Binding-site contacts:
Ligand atom C20 contacts residue GLY239 of chain 1.B at 3.5 Å.
Ligand atom C8 contacts residue GLY20 of chain 1.B at 3.3 Å.
Ligand atom F2 contacts residue PHE117 of chain 1.B at 3.2 Å.
Ligand atom C27 contacts residue THR81 of chain 1.B at 3.4 Å.
Ligand atom C22 contacts residue PHE117 of chain 1.B at 3.5 Å (hydrophobic).
Ligand atom O4 contacts residue TYR80 of chain 1.B at 3.6 Å.
Ligand atom N3 contacts residue ASP237 of chain 1.B at 2.7 Å (salt-bridge).
Ligand atom C10 contacts residue GLN82 of chain 1.B at 3.5 Å.
Ligand atom C3 contacts residue GLY239 of chain 1.B at 3.4 Å.
Ligand atom C29 contacts residue GLY43 of chain 1.B at 3.5 Å.
Ligand atom N2 contacts residue THR240 of chain 1.B at 3.6 Å.
Ligand atom F2 contacts residue GLN82 of chain 1.B at 3.5 Å.
Ligand atom C8 contacts residue THR241 of chain 1.B at 3.2 Å.
Ligand atom O1 contacts residue THR241 of chain 1.B at 2.8 Å (h-bond).
Ligand atom O3 contacts residue TYR80 of chain 1.B at 3.6 Å.
Ligand atom C18 contacts residue GLY239 of chain 1.B at 3.5 Å.
Ligand atom C29 contacts residue ASP237 of chain 1.B at 3.3 Å.
Ligand atom O3 contacts residue GLY43 of chain 1.B at 3.2 Å (h-bond).
Ligand atom N3 contacts residue GLY43 of chain 1.B at 2.9 Å (h-bond).
Ligand atom O2 contacts residue THR81 of chain 1.B at 3.2 Å (h-bond).
Ligand atom C25 contacts residue ASP237 of chain 1.B at 3.3 Å.
Ligand atom O3 contacts residue SER44 of chain 1.B at 3.6 Å.
Ligand atom C11 contacts residue GLN82 of chain 1.B at 3.4 Å.
Ligand atom O3 contacts residue ASP41 of chain 1.B at 2.7 Å (salt-bridge).
Ligand atom C4 contacts residue GLN82 of chain 1.B at 3.4 Å.
Ligand atom C16 contacts residue GLY239 of chain 1.B at 3.6 Å.
Ligand atom O2 contacts residue GLN82 of chain 1.B at 3.0 Å (h-bond).
Ligand atom C18 contacts residue ASP41 of chain 1.B at 3.4 Å.
Ligand atom O4 contacts residue THR81 of chain 1.B at 3.2 Å (h-bond).
Ligand atom F1 contacts residue TRP124 of chain 1.B at 3.3 Å.
Ligand atom C17 contacts residue ASP41 of chain 1.B at 3.6 Å.
Ligand atom N2 contacts residue GLY239 of chain 1.B at 2.9 Å (h-bond).
Ligand atom C13 contacts residue GLY239 of chain 1.B at 3.6 Å.
Ligand atom C5 contacts residue GLN82 of chain 1.B at 3.6 Å.
Ligand atom C12 contacts residue GLY20 of chain 1.B at 3.3 Å.
Ligand atom C23 contacts residue PHE117 of chain 1.B at 3.5 Å (hydrophobic).
Ligand atom O2 contacts residue TYR80 of chain 1.B at 3.6 Å.
Ligand atom F1 contacts residue ILE119 of chain 1.B at 3.5 Å.
Ligand atom C30 contacts residue THR81 of chain 1.B at 3.3 Å.
Ligand atom F2 contacts residue GLY83 of chain 1.B at 3.4 Å.

This protein binds this small molecule.
Small molecule (SMILES): CCCN(CCC)C(=O)c1cc(C)cc(C(=O)N[C@@H](Cc2cc(F)cc(F)c2)[C@H](O)[C@H]2C[C@@H](OCC)CCN2)c1

Sequence of chain 1.B:
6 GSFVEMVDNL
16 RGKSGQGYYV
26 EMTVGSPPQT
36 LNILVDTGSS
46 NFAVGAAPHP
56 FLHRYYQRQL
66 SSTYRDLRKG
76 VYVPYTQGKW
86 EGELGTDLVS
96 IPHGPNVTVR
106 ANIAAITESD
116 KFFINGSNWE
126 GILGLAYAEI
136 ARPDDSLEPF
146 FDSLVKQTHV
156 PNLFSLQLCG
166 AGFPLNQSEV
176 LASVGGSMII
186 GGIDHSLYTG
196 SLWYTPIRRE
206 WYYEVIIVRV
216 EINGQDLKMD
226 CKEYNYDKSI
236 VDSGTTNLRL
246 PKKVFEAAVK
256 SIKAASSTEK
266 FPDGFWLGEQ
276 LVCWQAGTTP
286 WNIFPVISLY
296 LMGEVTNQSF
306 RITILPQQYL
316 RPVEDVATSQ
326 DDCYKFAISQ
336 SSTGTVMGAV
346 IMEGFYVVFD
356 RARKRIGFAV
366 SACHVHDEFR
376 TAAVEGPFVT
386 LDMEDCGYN